Binding-site contacts:
Ligand atom N3 contacts residue ILE420 of chain 1.D at 3.4 Å.
Ligand atom O2A contacts residue THR243 of chain 1.D at 3.3 Å.
Ligand atom O5' contacts residue ASP417 of chain 1.D at 3.6 Å (salt-bridge).
Ligand atom C4 contacts residue ILE420 of chain 1.D at 3.6 Å (hydrophobic).
Ligand atom O3A contacts residue THR242 of chain 1.D at 3.7 Å.
Ligand atom N7 contacts residue GLY240 of chain 1.D at 3.8 Å.
Ligand atom PB contacts residue THR242 of chain 1.D at 3.6 Å.
Ligand atom O3' contacts residue ILE420 of chain 1.D at 3.8 Å.
Ligand atom O1A contacts residue ASP417 of chain 1.D at 3.7 Å.
Ligand atom O2A contacts residue LYS241 of chain 1.D at 3.8 Å.
Ligand atom O1A contacts residue THR239 of chain 1.D at 2.4 Å (h-bond).
Ligand atom O2B contacts residue LYS241 of chain 1.D at 3.2 Å.
Ligand atom N7 contacts residue THR243 of chain 1.D at 3.0 Å (h-bond).
Ligand atom PA contacts residue THR239 of chain 1.D at 3.8 Å.
Ligand atom O3B contacts residue PRO237 of chain 1.D at 3.5 Å (h-bond).
Ligand atom O1B contacts residue GLY240 of chain 1.D at 2.3 Å.
Ligand atom PB contacts residue GLY240 of chain 1.D at 3.9 Å.
Ligand atom C8 contacts residue GLY240 of chain 1.D at 3.8 Å.
Ligand atom N1 contacts residue ILE378 of chain 1.D at 3.7 Å.
Ligand atom S1G contacts residue PRO237 of chain 1.D at 3.5 Å (h-bond).
Ligand atom O3A contacts residue LYS241 of chain 1.D at 3.8 Å.
Ligand atom O2G contacts residue LYS241 of chain 1.D at 3.7 Å.
Ligand atom PB contacts residue THR239 of chain 1.D at 3.8 Å.
Ligand atom C8 contacts residue THR243 of chain 1.D at 3.4 Å.
Ligand atom N9 contacts residue ILE420 of chain 1.D at 3.8 Å.
Ligand atom O1B contacts residue THR239 of chain 1.D at 3.0 Å (h-bond).
Ligand atom O2B contacts residue THR242 of chain 1.D at 3.0 Å (h-bond).
Ligand atom O1B contacts residue THR242 of chain 1.D at 3.2 Å (h-bond).
Ligand atom PA contacts residue GLY240 of chain 1.D at 3.6 Å.
Ligand atom O1B contacts residue LYS241 of chain 1.D at 1.3 Å (salt-bridge).
Ligand atom O1A contacts residue LYS241 of chain 1.D at 3.7 Å.
Ligand atom O2A contacts residue GLY240 of chain 1.D at 3.2 Å.
Ligand atom C5 contacts residue THR243 of chain 1.D at 3.6 Å.
Ligand atom PB contacts residue LYS241 of chain 1.D at 2.8 Å.
Ligand atom O4' contacts residue ASP417 of chain 1.D at 3.8 Å.
Ligand atom O3B contacts residue THR239 of chain 1.D at 3.4 Å (h-bond).
Ligand atom O1A contacts residue GLY240 of chain 1.D at 3.2 Å.
Ligand atom C1' contacts residue ILE420 of chain 1.D at 3.7 Å (hydrophobic).
Ligand atom O3B contacts residue LYS241 of chain 1.D at 3.7 Å.
Ligand atom C2' contacts residue THR243 of chain 1.D at 3.8 Å.

Sequence of chain 1.D:
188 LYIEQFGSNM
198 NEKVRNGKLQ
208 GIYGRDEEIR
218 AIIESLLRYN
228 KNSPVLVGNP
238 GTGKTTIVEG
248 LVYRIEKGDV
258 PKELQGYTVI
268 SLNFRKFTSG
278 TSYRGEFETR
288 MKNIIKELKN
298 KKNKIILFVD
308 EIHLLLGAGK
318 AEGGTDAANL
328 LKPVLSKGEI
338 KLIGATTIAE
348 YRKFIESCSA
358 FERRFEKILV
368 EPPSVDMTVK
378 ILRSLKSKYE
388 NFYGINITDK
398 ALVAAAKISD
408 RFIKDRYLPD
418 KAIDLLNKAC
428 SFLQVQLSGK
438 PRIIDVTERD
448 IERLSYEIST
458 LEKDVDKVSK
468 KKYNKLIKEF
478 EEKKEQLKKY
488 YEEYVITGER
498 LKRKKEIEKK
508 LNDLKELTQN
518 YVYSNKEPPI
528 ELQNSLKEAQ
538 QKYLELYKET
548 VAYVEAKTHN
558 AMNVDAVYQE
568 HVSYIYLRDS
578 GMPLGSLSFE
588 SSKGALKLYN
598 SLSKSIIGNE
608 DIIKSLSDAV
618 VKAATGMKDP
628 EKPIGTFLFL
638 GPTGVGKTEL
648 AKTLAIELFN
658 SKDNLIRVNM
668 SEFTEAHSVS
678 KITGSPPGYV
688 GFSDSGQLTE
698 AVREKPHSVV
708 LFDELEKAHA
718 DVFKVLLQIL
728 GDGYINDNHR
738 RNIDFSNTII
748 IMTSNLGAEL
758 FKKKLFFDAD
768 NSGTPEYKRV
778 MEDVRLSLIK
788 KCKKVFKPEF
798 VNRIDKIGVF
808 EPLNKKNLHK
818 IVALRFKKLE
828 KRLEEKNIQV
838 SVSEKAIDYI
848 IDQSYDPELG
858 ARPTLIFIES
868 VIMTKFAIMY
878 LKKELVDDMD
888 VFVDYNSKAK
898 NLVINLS

This protein binds this small molecule.
Small molecule (SMILES): Nc1ncnc2c1ncn2[C@@H]1O[C@H](COP(=O)(O)OP(=O)(O)OP(O)(O)=S)[C@@H](O)[C@H]1O